Sequence of chain 1.B:
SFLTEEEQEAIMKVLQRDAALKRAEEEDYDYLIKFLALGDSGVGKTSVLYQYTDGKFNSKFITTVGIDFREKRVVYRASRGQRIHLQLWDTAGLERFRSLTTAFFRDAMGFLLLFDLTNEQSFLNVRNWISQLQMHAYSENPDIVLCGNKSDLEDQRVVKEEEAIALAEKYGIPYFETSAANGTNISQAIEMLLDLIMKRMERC

This small molecule binds to this protein.
Small molecule (SMILES): Nc1nc2c(ncn2[C@@H]2O[C@H](CO[P](=O)(O)O[P](=O)(O)NP(=O)(O)O)[C@@H](O)[C@H]2O)c(=O)[nH]1

Binding-site contacts:
Ligand atom O1B contacts residue VAL57 of chain 1.B at 3.4 Å (h-bond).
Ligand atom O6 contacts residue SER200 of chain 1.B at 3.5 Å.
Ligand atom O3G contacts residue MG1 of chain 1.N at 2.0 Å.
Ligand atom O2B contacts residue THR60 of chain 1.B at 3.0 Å (h-bond).
Ligand atom O1A contacts residue THR60 of chain 1.B at 3.5 Å (h-bond).
Ligand atom O3G contacts residue THR78 of chain 1.B at 2.9 Å (h-bond).
Ligand atom O3' contacts residue PHE75 of chain 1.B at 3.5 Å.
Ligand atom N3 contacts residue PHE71 of chain 1.B at 3.4 Å.
Ligand atom O1G contacts residue LYS59 of chain 1.B at 2.7 Å (salt-bridge).
Ligand atom PB contacts residue LYS59 of chain 1.B at 3.5 Å.
Ligand atom O6 contacts residue ASP173 of chain 1.B at 3.5 Å (salt-bridge).
Ligand atom N2 contacts residue ASP173 of chain 1.B at 3.0 Å (salt-bridge).
Ligand atom O2' contacts residue ASN72 of chain 1.B at 2.9 Å (h-bond).
Ligand atom O2A contacts residue GOL1 of chain 1.P at 2.7 Å (h-bond).
Ligand atom O3' contacts residue SER73 of chain 1.B at 2.8 Å (h-bond).
Ligand atom O2B contacts residue LYS59 of chain 1.B at 3.5 Å (salt-bridge).
Ligand atom N3B contacts residue GLY56 of chain 1.B at 2.9 Å (h-bond).
Ligand atom O2' contacts residue PHE71 of chain 1.B at 3.3 Å.
Ligand atom O1A contacts residue GLY58 of chain 1.B at 3.1 Å.
Ligand atom N7 contacts residue ASN170 of chain 1.B at 3.1 Å (h-bond).
Ligand atom O3A contacts residue GLY58 of chain 1.B at 3.1 Å (h-bond).
Ligand atom O2A contacts residue PHE75 of chain 1.B at 3.4 Å.
Ligand atom O1B contacts residue LYS59 of chain 1.B at 2.9 Å (salt-bridge).
Ligand atom N3B contacts residue MG1 of chain 1.N at 3.5 Å.
Ligand atom O1B contacts residue GLY58 of chain 1.B at 2.9 Å (h-bond).
Ligand atom O2G contacts residue THR77 of chain 1.B at 2.4 Å (h-bond).
Ligand atom O6 contacts residue LYS171 of chain 1.B at 3.4 Å.
Ligand atom O2' contacts residue SER73 of chain 1.B at 3.1 Å (h-bond).
Ligand atom O1G contacts residue GLY114 of chain 1.B at 2.9 Å (h-bond).
Ligand atom O2B contacts residue MG1 of chain 1.N at 2.1 Å.
Ligand atom N1 contacts residue ASP173 of chain 1.B at 2.9 Å (salt-bridge).
Ligand atom PG contacts residue MG1 of chain 1.N at 3.2 Å.
Ligand atom O4' contacts residue LYS171 of chain 1.B at 3.2 Å (salt-bridge).
Ligand atom O6 contacts residue ALA201 of chain 1.B at 2.7 Å (h-bond).
Ligand atom C5' contacts residue PHE75 of chain 1.B at 3.5 Å (hydrophobic).
Ligand atom O1G contacts residue SER55 of chain 1.B at 3.5 Å.
Ligand atom O2G contacts residue SER55 of chain 1.B at 2.7 Å (h-bond).
Ligand atom O1A contacts residue SER61 of chain 1.B at 2.9 Å (h-bond).
Ligand atom PB contacts residue MG1 of chain 1.N at 3.3 Å.
Ligand atom O6 contacts residue ASN170 of chain 1.B at 3.4 Å (h-bond).